Binding-site contacts:
Ligand atom N7 contacts residue MET86 of chain 1.A at 3.8 Å.
Ligand atom N6 contacts residue ALA38 of chain 1.A at 3.5 Å.
Ligand atom C6 contacts residue LEU140 of chain 1.A at 3.6 Å (hydrophobic).
Ligand atom C6 contacts residue ALA38 of chain 1.A at 3.6 Å (hydrophobic).
Ligand atom O2B contacts residue SER137 of chain 1.A at 3.3 Å.
Ligand atom O4' contacts residue LEU17 of chain 1.A at 3.7 Å.
Ligand atom O3' contacts residue SER137 of chain 1.A at 3.8 Å.
Ligand atom O3' contacts residue SER93 of chain 1.A at 3.2 Å (h-bond).
Ligand atom O2G contacts residue LYS135 of chain 1.A at 2.6 Å (salt-bridge).
Ligand atom N6 contacts residue LEU140 of chain 1.A at 3.5 Å.
Ligand atom C2' contacts residue GLN96 of chain 1.A at 3.8 Å.
Ligand atom O2' contacts residue GLN96 of chain 1.A at 2.4 Å (h-bond).
Ligand atom PA contacts residue MG1 of chain 1.C at 3.4 Å.
Ligand atom O1B contacts residue SER137 of chain 1.A at 2.7 Å (h-bond).
Ligand atom O4' contacts residue GLY18 of chain 1.A at 3.6 Å.
Ligand atom PG contacts residue LYS135 of chain 1.A at 3.3 Å.
Ligand atom N1 contacts residue ALA38 of chain 1.A at 3.7 Å.
Ligand atom O1B contacts residue ASN138 of chain 1.A at 3.0 Å (h-bond).
Ligand atom C3B contacts residue LYS135 of chain 1.A at 3.8 Å.
Ligand atom O3G contacts residue ASN21 of chain 1.A at 3.0 Å (h-bond).
Ligand atom O3A contacts residue MG1 of chain 1.C at 3.8 Å.
Ligand atom C1' contacts residue LEU17 of chain 1.A at 3.8 Å (hydrophobic).
Ligand atom N6 contacts residue MET86 of chain 1.A at 3.3 Å.
Ligand atom C3B contacts residue SER137 of chain 1.A at 3.3 Å.
Ligand atom N6 contacts residue GLU87 of chain 1.A at 3.0 Å (salt-bridge).
Ligand atom O1A contacts residue LYS40 of chain 1.A at 3.4 Å (salt-bridge).
Ligand atom O1B contacts residue MG1 of chain 1.C at 2.0 Å.
Ligand atom O1A contacts residue ASP151 of chain 1.A at 3.0 Å (salt-bridge).
Ligand atom O2' contacts residue SER93 of chain 1.A at 3.6 Å.
Ligand atom C2 contacts residue MET89 of chain 1.A at 3.4 Å (hydrophobic).
Ligand atom O1G contacts residue ASN21 of chain 1.A at 2.9 Å (h-bond).
Ligand atom O1A contacts residue MG1 of chain 1.C at 2.1 Å.
Ligand atom C5' contacts residue ALA19 of chain 1.A at 3.7 Å (hydrophobic).
Ligand atom PB contacts residue MG1 of chain 1.C at 3.4 Å.
Ligand atom PB contacts residue SER137 of chain 1.A at 3.2 Å.
Ligand atom O1G contacts residue GLY20 of chain 1.A at 3.2 Å.
Ligand atom N1 contacts residue MET89 of chain 1.A at 3.1 Å (h-bond).
Ligand atom C2 contacts residue LEU17 of chain 1.A at 3.6 Å (hydrophobic).
Ligand atom O3G contacts residue LYS135 of chain 1.A at 3.2 Å (salt-bridge).
Ligand atom N3 contacts residue LEU17 of chain 1.A at 3.7 Å.

The small molecule below binds the protein below.
Small molecule (SMILES): Nc1ncnc2c1ncn2[C@@H]1O[C@H](CO[P](=O)(O)O[P](=O)(O)CP(=O)(O)O)[C@@H](O)[C@H]1O

Sequence of chain 1.A:
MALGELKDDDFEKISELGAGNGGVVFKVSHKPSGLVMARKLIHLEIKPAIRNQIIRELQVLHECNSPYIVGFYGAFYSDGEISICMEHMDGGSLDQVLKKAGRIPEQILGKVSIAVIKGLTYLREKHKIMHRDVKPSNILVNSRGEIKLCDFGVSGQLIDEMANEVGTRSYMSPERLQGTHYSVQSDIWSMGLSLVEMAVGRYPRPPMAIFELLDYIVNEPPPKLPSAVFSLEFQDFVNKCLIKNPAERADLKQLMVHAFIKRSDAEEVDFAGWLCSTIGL